This small molecule binds to this protein.
Small molecule (SMILES): CC(=O)N[C@@H]1[C@@H](O)[C@H](O)[C@@H](CO)O[C@H]1O

Sequence of chain 1.A:
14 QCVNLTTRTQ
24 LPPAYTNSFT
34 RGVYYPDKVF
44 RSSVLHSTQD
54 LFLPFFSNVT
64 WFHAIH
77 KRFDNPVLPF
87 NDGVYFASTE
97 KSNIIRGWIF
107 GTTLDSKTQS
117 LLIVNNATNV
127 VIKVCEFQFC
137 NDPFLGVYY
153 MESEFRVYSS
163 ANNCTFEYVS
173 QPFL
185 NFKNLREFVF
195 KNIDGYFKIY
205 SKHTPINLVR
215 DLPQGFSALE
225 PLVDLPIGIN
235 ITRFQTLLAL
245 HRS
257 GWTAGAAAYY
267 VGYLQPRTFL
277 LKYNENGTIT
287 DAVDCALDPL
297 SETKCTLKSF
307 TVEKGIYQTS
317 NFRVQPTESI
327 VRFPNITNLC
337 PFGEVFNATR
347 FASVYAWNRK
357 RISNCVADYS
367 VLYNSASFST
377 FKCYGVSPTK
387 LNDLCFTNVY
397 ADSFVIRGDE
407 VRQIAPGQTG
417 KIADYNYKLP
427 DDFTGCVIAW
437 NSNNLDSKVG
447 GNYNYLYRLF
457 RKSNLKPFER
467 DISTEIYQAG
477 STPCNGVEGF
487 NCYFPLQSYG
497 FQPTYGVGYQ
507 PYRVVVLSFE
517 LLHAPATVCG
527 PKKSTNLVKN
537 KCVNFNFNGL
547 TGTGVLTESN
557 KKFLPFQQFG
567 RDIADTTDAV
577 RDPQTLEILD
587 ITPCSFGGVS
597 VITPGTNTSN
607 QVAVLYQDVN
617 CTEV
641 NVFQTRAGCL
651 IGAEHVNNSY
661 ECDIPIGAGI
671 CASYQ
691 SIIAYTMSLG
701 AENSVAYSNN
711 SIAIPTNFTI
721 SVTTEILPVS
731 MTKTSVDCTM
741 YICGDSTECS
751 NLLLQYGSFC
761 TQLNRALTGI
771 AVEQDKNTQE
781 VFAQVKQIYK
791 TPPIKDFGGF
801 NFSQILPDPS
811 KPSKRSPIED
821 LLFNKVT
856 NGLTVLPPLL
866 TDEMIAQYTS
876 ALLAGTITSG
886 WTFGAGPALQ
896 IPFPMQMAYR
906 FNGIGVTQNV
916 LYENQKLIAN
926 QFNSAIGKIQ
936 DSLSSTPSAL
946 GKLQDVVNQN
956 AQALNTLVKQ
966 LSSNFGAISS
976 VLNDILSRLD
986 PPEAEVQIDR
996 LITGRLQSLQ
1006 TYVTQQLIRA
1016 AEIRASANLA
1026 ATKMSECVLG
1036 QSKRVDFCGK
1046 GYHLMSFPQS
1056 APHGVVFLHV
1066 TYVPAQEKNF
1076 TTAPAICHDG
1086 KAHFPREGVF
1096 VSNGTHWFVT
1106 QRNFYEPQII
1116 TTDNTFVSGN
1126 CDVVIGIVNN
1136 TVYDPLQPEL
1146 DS

Binding-site contacts:
Ligand atom C7 contacts residue THR124 of chain 1.A at 4.5 Å.
Ligand atom C2 contacts residue ASN122 of chain 1.A at 2.4 Å.
Ligand atom C8 contacts residue ALA123 of chain 1.A at 4.1 Å (hydrophobic).
Ligand atom C3 contacts residue ASN122 of chain 1.A at 3.7 Å.
Ligand atom C7 contacts residue ASN122 of chain 1.A at 3.3 Å.
Ligand atom C3 contacts residue THR124 of chain 1.A at 4.0 Å.
Ligand atom N2 contacts residue ASN122 of chain 1.A at 2.8 Å (h-bond).
Ligand atom C2 contacts residue THR124 of chain 1.A at 3.8 Å.
Ligand atom C4 contacts residue ASN122 of chain 1.A at 4.2 Å.
Ligand atom C8 contacts residue ASN122 of chain 1.A at 4.4 Å.
Ligand atom C1 contacts residue ASN125 of chain 1.A at 3.8 Å.
Ligand atom O5 contacts residue ASN122 of chain 1.A at 2.4 Å (h-bond).
Ligand atom C5 contacts residue VAL127 of chain 1.A at 4.1 Å (hydrophobic).
Ligand atom C1 contacts residue THR124 of chain 1.A at 3.5 Å.
Ligand atom C5 contacts residue ASN122 of chain 1.A at 3.7 Å.
Ligand atom N2 contacts residue THR124 of chain 1.A at 3.4 Å (h-bond).
Ligand atom C8 contacts residue THR124 of chain 1.A at 4.0 Å.
Ligand atom C6 contacts residue VAL127 of chain 1.A at 3.7 Å (hydrophobic).
Ligand atom C5 contacts residue ASN125 of chain 1.A at 4.1 Å.
Ligand atom O5 contacts residue ASN125 of chain 1.A at 4.2 Å.
Ligand atom C1 contacts residue ASN122 of chain 1.A at 1.4 Å.
Ligand atom O5 contacts residue VAL127 of chain 1.A at 4.2 Å.
Ligand atom O7 contacts residue ASN122 of chain 1.A at 3.5 Å (h-bond).